Sequence of chain 1.A:
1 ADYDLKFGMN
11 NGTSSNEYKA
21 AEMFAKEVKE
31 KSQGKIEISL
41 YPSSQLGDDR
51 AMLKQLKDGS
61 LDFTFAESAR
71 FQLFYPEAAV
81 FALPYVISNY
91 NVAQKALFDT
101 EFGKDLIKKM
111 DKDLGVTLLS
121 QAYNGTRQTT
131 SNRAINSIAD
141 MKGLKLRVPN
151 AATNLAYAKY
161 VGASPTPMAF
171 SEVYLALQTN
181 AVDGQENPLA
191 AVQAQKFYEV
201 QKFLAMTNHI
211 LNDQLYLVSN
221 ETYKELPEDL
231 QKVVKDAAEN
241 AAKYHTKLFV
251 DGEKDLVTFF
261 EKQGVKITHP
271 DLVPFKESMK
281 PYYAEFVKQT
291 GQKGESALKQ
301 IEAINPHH

Binding-site contacts:
Ligand atom C10 contacts residue ASN10 of chain 1.A at 3.9 Å.
Ligand atom O8 contacts residue GLU67 of chain 1.A at 2.7 Å (salt-bridge).
Ligand atom C7 contacts residue GLU67 of chain 1.A at 3.5 Å.
Ligand atom O9 contacts residue ARG70 of chain 1.A at 3.7 Å.
Ligand atom C7 contacts residue ASP49 of chain 1.A at 3.6 Å.
Ligand atom N5 contacts residue GLU67 of chain 1.A at 4.0 Å.
Ligand atom O7 contacts residue ARG70 of chain 1.A at 3.8 Å.
Ligand atom O8 contacts residue ARG127 of chain 1.A at 3.5 Å (salt-bridge).
Ligand atom O1B contacts residue ARG147 of chain 1.A at 2.8 Å (salt-bridge).
Ligand atom O2 contacts residue ASN187 of chain 1.A at 2.7 Å (h-bond).
Ligand atom C5 contacts residue ASN10 of chain 1.A at 4.0 Å.
Ligand atom O10 contacts residue ASN10 of chain 1.A at 2.8 Å (h-bond).
Ligand atom O1B contacts residue PRO149 of chain 1.A at 3.8 Å.
Ligand atom C1 contacts residue ARG127 of chain 1.A at 4.0 Å.
Ligand atom C8 contacts residue PRO149 of chain 1.A at 4.1 Å (hydrophobic).
Ligand atom C1 contacts residue PHE170 of chain 1.A at 3.5 Å (hydrophobic).
Ligand atom O1A contacts residue ASN187 of chain 1.A at 2.9 Å (h-bond).
Ligand atom C11 contacts residue GLN214 of chain 1.A at 3.4 Å.
Ligand atom C11 contacts residue ALA66 of chain 1.A at 3.8 Å (hydrophobic).
Ligand atom O10 contacts residue ASP49 of chain 1.A at 3.4 Å.
Ligand atom C2 contacts residue ASN187 of chain 1.A at 3.8 Å.
Ligand atom O1A contacts residue PHE170 of chain 1.A at 3.5 Å.
Ligand atom C9 contacts residue ALA151 of chain 1.A at 3.9 Å (hydrophobic).
Ligand atom C6 contacts residue GLU67 of chain 1.A at 3.7 Å.
Ligand atom C10 contacts residue ASP49 of chain 1.A at 3.9 Å.
Ligand atom O9 contacts residue GLU67 of chain 1.A at 2.7 Å (salt-bridge).
Ligand atom O1B contacts residue PHE170 of chain 1.A at 3.4 Å.
Ligand atom O1A contacts residue ARG127 of chain 1.A at 3.3 Å (salt-bridge).
Ligand atom O7 contacts residue ASP49 of chain 1.A at 2.8 Å (salt-bridge).
Ligand atom C1 contacts residue ASN187 of chain 1.A at 4.0 Å.
Ligand atom O2 contacts residue ARG127 of chain 1.A at 3.0 Å (salt-bridge).
Ligand atom O4 contacts residue ASN10 of chain 1.A at 3.6 Å.
Ligand atom C1 contacts residue ARG147 of chain 1.A at 3.6 Å.
Ligand atom C9 contacts residue ARG70 of chain 1.A at 4.0 Å.
Ligand atom C9 contacts residue GLU67 of chain 1.A at 3.6 Å.
Ligand atom C8 contacts residue GLU67 of chain 1.A at 3.5 Å.
Ligand atom O9 contacts residue ASP49 of chain 1.A at 4.1 Å.
Ligand atom O1A contacts residue ARG147 of chain 1.A at 2.8 Å (salt-bridge).
Ligand atom C11 contacts residue PHE65 of chain 1.A at 3.7 Å (hydrophobic).
Ligand atom C3 contacts residue PHE170 of chain 1.A at 3.7 Å (hydrophobic).

The small molecule below binds the protein below.
Small molecule (SMILES): CC(=O)N[C@H]1[C@H]([C@H](O)[C@H](O)CO)O[C@](O)(C(=O)O)C[C@@H]1O